Binding-site contacts:
Ligand atom C8 contacts residue ASN654 of chain 1.A at 3.6 Å.
Ligand atom O7 contacts residue ASN654 of chain 1.A at 4.5 Å.
Ligand atom C3 contacts residue ASN654 of chain 1.A at 3.8 Å.
Ligand atom C1 contacts residue ASN654 of chain 1.A at 1.4 Å.
Ligand atom O5 contacts residue ASN654 of chain 1.A at 2.4 Å (h-bond).
Ligand atom N2 contacts residue ASN654 of chain 1.A at 2.9 Å (h-bond).
Ligand atom C2 contacts residue ASN654 of chain 1.A at 2.5 Å.
Ligand atom C7 contacts residue ASN654 of chain 1.A at 3.6 Å.
Ligand atom C4 contacts residue ASN654 of chain 1.A at 4.2 Å.
Ligand atom C5 contacts residue ASN654 of chain 1.A at 3.7 Å.

This protein binds this small molecule.
Small molecule (SMILES): CC(=O)N[C@@H]1[C@@H](O)[C@H](O)[C@@H](CO)O[C@H]1O

Sequence of chain 1.A:
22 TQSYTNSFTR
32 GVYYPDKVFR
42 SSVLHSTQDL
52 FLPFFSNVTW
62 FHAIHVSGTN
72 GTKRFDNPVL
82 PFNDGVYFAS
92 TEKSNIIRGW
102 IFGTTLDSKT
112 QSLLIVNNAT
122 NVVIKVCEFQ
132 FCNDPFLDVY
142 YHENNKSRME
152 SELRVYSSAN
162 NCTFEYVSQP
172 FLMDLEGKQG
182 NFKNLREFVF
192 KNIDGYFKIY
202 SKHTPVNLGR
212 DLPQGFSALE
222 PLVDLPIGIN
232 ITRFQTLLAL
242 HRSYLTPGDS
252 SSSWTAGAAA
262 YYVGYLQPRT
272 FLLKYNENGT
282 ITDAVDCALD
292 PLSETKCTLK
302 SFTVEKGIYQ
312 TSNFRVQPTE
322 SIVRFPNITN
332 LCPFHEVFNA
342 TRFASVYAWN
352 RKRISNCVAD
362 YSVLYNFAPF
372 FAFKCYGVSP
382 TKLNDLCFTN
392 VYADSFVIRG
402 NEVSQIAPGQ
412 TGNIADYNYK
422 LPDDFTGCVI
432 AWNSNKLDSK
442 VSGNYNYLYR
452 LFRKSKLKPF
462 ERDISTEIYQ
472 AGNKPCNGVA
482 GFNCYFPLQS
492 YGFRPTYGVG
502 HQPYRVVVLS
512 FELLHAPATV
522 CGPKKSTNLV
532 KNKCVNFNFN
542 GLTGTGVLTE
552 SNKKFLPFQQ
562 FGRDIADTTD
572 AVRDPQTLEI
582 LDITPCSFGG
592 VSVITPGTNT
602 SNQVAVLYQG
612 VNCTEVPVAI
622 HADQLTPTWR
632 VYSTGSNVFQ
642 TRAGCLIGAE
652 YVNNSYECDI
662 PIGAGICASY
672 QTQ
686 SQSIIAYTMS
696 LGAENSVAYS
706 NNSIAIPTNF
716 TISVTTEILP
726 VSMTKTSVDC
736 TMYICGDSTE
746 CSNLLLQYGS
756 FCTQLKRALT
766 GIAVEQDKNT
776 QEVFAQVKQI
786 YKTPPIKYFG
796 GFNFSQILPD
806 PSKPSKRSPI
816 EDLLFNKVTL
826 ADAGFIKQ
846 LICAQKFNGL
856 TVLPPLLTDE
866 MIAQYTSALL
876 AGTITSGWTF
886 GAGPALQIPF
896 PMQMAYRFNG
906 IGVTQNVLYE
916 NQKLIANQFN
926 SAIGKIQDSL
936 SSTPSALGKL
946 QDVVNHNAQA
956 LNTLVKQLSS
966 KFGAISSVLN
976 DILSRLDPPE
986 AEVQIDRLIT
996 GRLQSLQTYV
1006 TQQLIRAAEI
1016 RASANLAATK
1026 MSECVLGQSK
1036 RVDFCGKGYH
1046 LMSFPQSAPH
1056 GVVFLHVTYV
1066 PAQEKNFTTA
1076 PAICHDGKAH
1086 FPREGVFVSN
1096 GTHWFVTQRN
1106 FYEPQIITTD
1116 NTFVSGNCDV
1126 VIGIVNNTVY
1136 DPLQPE